Binding-site contacts:
Ligand atom O7 contacts residue TYR237 of chain 1.A at 4.2 Å.
Ligand atom C1 contacts residue ASN241 of chain 1.A at 1.5 Å.
Ligand atom O7 contacts residue ASN241 of chain 1.A at 3.2 Å (h-bond).
Ligand atom C4 contacts residue FUL1 of chain 1.J at 4.2 Å.
Ligand atom O6 contacts residue FUL1 of chain 1.J at 1.7 Å.
Ligand atom C7 contacts residue FUL1 of chain 1.J at 4.4 Å.
Ligand atom C4 contacts residue ASN241 of chain 1.A at 3.6 Å.
Ligand atom N2 contacts residue ASN241 of chain 1.A at 3.4 Å (h-bond).
Ligand atom O5 contacts residue ASN245 of chain 1.A at 3.8 Å.
Ligand atom C7 contacts residue ASN241 of chain 1.A at 3.7 Å.
Ligand atom O7 contacts residue GLU238 of chain 1.A at 4.0 Å.
Ligand atom C3 contacts residue ASN241 of chain 1.A at 3.6 Å.
Ligand atom O4 contacts residue FUL1 of chain 1.J at 4.1 Å.
Ligand atom O6 contacts residue ASN241 of chain 1.A at 4.5 Å.
Ligand atom C6 contacts residue ASN245 of chain 1.A at 3.6 Å.
Ligand atom O5 contacts residue ASN241 of chain 1.A at 1.6 Å (h-bond).
Ligand atom C5 contacts residue FUL1 of chain 1.J at 3.9 Å.
Ligand atom C2 contacts residue ASN241 of chain 1.A at 2.4 Å.
Ligand atom O6 contacts residue ASN245 of chain 1.A at 3.4 Å (h-bond).
Ligand atom C6 contacts residue FUL1 of chain 1.J at 2.5 Å.
Ligand atom C5 contacts residue ASN245 of chain 1.A at 4.3 Å.
Ligand atom O7 contacts residue FUL1 of chain 1.J at 3.5 Å (h-bond).
Ligand atom C6 contacts residue ASN241 of chain 1.A at 3.9 Å.
Ligand atom C5 contacts residue ASN241 of chain 1.A at 3.0 Å.
Ligand atom C2 contacts residue FUL1 of chain 1.J at 4.2 Å.
Ligand atom O3 contacts residue FUL1 of chain 1.J at 4.4 Å.
Ligand atom O7 contacts residue PRO281 of chain 1.A at 4.3 Å.

Sequence of chain 1.A:
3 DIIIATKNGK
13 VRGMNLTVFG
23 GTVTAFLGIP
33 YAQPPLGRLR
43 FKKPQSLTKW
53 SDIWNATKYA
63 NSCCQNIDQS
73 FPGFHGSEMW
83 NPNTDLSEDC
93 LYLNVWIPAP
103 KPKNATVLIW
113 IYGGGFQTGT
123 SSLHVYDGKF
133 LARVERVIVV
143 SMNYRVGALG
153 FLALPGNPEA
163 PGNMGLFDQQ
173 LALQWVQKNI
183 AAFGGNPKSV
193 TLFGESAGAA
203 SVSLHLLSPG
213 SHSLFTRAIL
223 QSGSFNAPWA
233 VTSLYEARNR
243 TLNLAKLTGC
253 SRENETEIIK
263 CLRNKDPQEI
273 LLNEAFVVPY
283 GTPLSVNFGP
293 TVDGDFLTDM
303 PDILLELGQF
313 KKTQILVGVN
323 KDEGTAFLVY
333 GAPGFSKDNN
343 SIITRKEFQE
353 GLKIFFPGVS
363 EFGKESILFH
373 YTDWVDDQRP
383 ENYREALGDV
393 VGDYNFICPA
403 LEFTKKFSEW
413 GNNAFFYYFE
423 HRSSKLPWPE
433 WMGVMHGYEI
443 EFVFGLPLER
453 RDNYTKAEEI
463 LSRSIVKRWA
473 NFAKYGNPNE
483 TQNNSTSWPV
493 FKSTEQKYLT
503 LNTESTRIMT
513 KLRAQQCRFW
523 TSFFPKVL

A small-molecule ligand and the protein it binds are described below.
Small molecule (SMILES): CC(=O)N[C@H]1[C@H](O[C@H]2[C@H](O)[C@@H](NC(C)=O)CO[C@@H]2CO)O[C@H](CO)[C@@H](O)[C@@H]1O